Binding-site contacts:
Ligand atom C5 contacts residue GLU129 of chain 1.A at 4.1 Å.
Ligand atom C2 contacts residue GLU129 of chain 1.A at 3.9 Å.
Ligand atom C8 contacts residue ASN132 of chain 1.A at 4.1 Å.
Ligand atom O6 contacts residue ARG188 of chain 1.A at 3.4 Å (salt-bridge).
Ligand atom N2 contacts residue ASN132 of chain 1.A at 4.0 Å.
Ligand atom O7 contacts residue ARG128 of chain 1.A at 3.4 Å (salt-bridge).
Ligand atom C7 contacts residue ARG128 of chain 1.A at 4.4 Å.
Ligand atom O4 contacts residue ASP192 of chain 1.A at 3.6 Å.
Ligand atom C2 contacts residue ASN125 of chain 1.A at 2.5 Å.
Ligand atom C1 contacts residue GLU129 of chain 1.A at 3.6 Å.
Ligand atom O6 contacts residue ARG128 of chain 1.A at 4.3 Å.
Ligand atom O7 contacts residue GLN368 of chain 1.A at 4.3 Å.
Ligand atom N2 contacts residue ASN125 of chain 1.A at 2.9 Å (h-bond).
Ligand atom C4 contacts residue ARG128 of chain 1.A at 3.8 Å.
Ligand atom O6 contacts residue ASP192 of chain 1.A at 4.1 Å.
Ligand atom C1 contacts residue ASN125 of chain 1.A at 1.4 Å.
Ligand atom O6 contacts residue GLU129 of chain 1.A at 2.7 Å (salt-bridge).
Ligand atom C6 contacts residue GLU129 of chain 1.A at 3.6 Å.
Ligand atom O5 contacts residue ARG128 of chain 1.A at 3.5 Å.
Ligand atom C1 contacts residue ARG128 of chain 1.A at 3.7 Å.
Ligand atom C4 contacts residue ASN125 of chain 1.A at 4.2 Å.
Ligand atom C3 contacts residue ASN125 of chain 1.A at 3.8 Å.
Ligand atom C1 contacts residue ASN132 of chain 1.A at 4.4 Å.
Ligand atom O5 contacts residue ASN125 of chain 1.A at 2.3 Å (h-bond).
Ligand atom N2 contacts residue ARG128 of chain 1.A at 4.2 Å.
Ligand atom C8 contacts residue ASN125 of chain 1.A at 4.4 Å.
Ligand atom C2 contacts residue ARG128 of chain 1.A at 4.4 Å.
Ligand atom C6 contacts residue ASN132 of chain 1.A at 3.5 Å.
Ligand atom O3 contacts residue ARG128 of chain 1.A at 4.5 Å.
Ligand atom C5 contacts residue ASN125 of chain 1.A at 3.6 Å.
Ligand atom O5 contacts residue GLU129 of chain 1.A at 3.3 Å.
Ligand atom C6 contacts residue ASP192 of chain 1.A at 4.2 Å.
Ligand atom C6 contacts residue ARG128 of chain 1.A at 3.6 Å.
Ligand atom O6 contacts residue ASN132 of chain 1.A at 2.9 Å (h-bond).
Ligand atom O7 contacts residue ASN125 of chain 1.A at 3.0 Å (h-bond).
Ligand atom O7 contacts residue GLU129 of chain 1.A at 3.8 Å.
Ligand atom C5 contacts residue ARG128 of chain 1.A at 3.8 Å.
Ligand atom C7 contacts residue ASN125 of chain 1.A at 3.2 Å.
Ligand atom C3 contacts residue ARG128 of chain 1.A at 3.6 Å.
Ligand atom O4 contacts residue ARG128 of chain 1.A at 3.4 Å (salt-bridge).

Sequence of chain 1.A:
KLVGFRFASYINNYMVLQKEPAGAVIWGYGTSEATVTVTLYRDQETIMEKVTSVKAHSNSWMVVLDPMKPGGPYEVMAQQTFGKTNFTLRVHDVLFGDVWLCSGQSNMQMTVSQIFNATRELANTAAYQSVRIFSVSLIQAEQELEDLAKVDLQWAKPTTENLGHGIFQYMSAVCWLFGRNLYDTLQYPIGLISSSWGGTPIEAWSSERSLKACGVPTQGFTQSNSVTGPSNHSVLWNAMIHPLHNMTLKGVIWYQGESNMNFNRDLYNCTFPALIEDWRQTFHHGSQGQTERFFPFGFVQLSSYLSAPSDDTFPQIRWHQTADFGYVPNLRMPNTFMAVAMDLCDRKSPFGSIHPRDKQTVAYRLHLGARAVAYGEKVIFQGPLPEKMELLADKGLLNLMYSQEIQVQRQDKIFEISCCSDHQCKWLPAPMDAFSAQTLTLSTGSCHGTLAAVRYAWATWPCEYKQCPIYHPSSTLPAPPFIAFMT

The small molecule below binds the protein below.
Small molecule (SMILES): CC(=O)N[C@H]1[C@H](O[C@H]2[C@H](O)[C@@H](NC(C)=O)CO[C@@H]2CO)O[C@H](CO)[C@@H](O[C@@H]2O[C@H](CO)[C@@H](O)[C@H](O[C@H]3O[C@H](CO)[C@@H](O)[C@H](O)[C@@H]3O)[C@@H]2O)[C@@H]1O